Sequence of chain 1.B:
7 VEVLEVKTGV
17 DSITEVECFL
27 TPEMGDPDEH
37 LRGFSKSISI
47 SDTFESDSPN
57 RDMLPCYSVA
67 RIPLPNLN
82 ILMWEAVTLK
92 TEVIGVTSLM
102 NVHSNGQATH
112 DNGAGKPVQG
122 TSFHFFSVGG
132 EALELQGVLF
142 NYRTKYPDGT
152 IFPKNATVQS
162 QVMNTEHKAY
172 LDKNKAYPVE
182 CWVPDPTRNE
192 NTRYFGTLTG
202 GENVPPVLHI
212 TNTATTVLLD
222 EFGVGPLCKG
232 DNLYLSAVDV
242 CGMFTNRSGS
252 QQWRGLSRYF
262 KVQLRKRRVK

Sequence of chain 1.C:
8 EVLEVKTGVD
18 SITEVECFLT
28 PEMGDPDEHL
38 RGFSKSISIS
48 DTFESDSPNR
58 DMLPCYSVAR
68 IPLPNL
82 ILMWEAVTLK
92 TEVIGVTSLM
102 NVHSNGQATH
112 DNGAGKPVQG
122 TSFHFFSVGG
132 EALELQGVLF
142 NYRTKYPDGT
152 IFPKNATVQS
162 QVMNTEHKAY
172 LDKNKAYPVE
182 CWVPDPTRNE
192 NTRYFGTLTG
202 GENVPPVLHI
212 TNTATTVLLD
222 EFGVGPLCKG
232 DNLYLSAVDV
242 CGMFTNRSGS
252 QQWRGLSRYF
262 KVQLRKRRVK

This protein binds this small molecule.
Small molecule (SMILES): CC(=O)N[C@H]1[C@H]([C@H](O)[C@H](O)CO)O[C@@](O)(C(=O)O)C[C@@H]1O

Binding-site contacts:
Ligand atom C4 contacts residue ASN106 of chain 1.B at 4.2 Å.
Ligand atom C8 contacts residue SER43 of chain 1.B at 4.2 Å.
Ligand atom C9 contacts residue GLN253 of chain 1.B at 3.7 Å.
Ligand atom C6 contacts residue ASN247 of chain 1.B at 3.9 Å.
Ligand atom C11 contacts residue PHE50 of chain 1.C at 3.6 Å (hydrophobic).
Ligand atom C6 contacts residue GLN253 of chain 1.B at 4.1 Å.
Ligand atom C10 contacts residue GLN253 of chain 1.B at 3.5 Å.
Ligand atom O10 contacts residue PHE50 of chain 1.C at 4.2 Å.
Ligand atom C1 contacts residue SER249 of chain 1.B at 3.7 Å.
Ligand atom O4 contacts residue ASN247 of chain 1.B at 3.9 Å.
Ligand atom O1A contacts residue SER249 of chain 1.B at 2.7 Å (h-bond).
Ligand atom C5 contacts residue ASN247 of chain 1.B at 3.7 Å.
Ligand atom N5 contacts residue ASN247 of chain 1.B at 2.9 Å (h-bond).
Ligand atom O1B contacts residue SER251 of chain 1.B at 2.9 Å (h-bond).
Ligand atom O1A contacts residue ASN247 of chain 1.B at 4.0 Å.
Ligand atom O8 contacts residue SER43 of chain 1.B at 3.2 Å (h-bond).
Ligand atom C10 contacts residue ASN247 of chain 1.B at 3.7 Å.
Ligand atom C10 contacts residue PHE50 of chain 1.C at 4.1 Å (hydrophobic).
Ligand atom C1 contacts residue SER251 of chain 1.B at 3.5 Å.
Ligand atom O9 contacts residue SER43 of chain 1.B at 2.9 Å (h-bond).
Ligand atom C9 contacts residue LEU37 of chain 1.B at 4.2 Å (hydrophobic).
Ligand atom C9 contacts residue LYS42 of chain 1.B at 4.2 Å.
Ligand atom C7 contacts residue GLN253 of chain 1.B at 3.8 Å.
Ligand atom O1B contacts residue SER249 of chain 1.B at 3.8 Å.
Ligand atom C11 contacts residue PHE245 of chain 1.B at 4.3 Å (hydrophobic).
Ligand atom O8 contacts residue SER251 of chain 1.B at 4.2 Å.
Ligand atom C11 contacts residue LEU37 of chain 1.B at 3.7 Å (hydrophobic).
Ligand atom O9 contacts residue LYS42 of chain 1.B at 3.4 Å.
Ligand atom C4 contacts residue ASN247 of chain 1.B at 3.6 Å.
Ligand atom O10 contacts residue LEU37 of chain 1.B at 3.4 Å.
Ligand atom N5 contacts residue GLN253 of chain 1.B at 3.5 Å (h-bond).
Ligand atom O1B contacts residue ASN247 of chain 1.B at 4.2 Å.
Ligand atom C10 contacts residue LEU37 of chain 1.B at 4.0 Å (hydrophobic).
Ligand atom O1A contacts residue SER251 of chain 1.B at 3.6 Å (h-bond).
Ligand atom C11 contacts residue GLN253 of chain 1.B at 3.3 Å.
Ligand atom C11 contacts residue ASN247 of chain 1.B at 3.6 Å.
Ligand atom O4 contacts residue ASN106 of chain 1.B at 3.0 Å (h-bond).
Ligand atom O7 contacts residue LEU37 of chain 1.B at 3.4 Å.
Ligand atom C9 contacts residue SER43 of chain 1.B at 3.7 Å.
Ligand atom C7 contacts residue LEU37 of chain 1.B at 4.2 Å (hydrophobic).